Binding-site contacts:
Ligand atom N9 contacts residue PHE117 of chain 1.B at 3.7 Å.
Ligand atom C5 contacts residue PHE117 of chain 1.B at 3.9 Å (hydrophobic).
Ligand atom N4 contacts residue PHE117 of chain 1.B at 3.5 Å.
Ligand atom C14 contacts residue DTT1 of chain 1.J at 4.0 Å.
Ligand atom N12 contacts residue PHE117 of chain 1.B at 3.5 Å.
Ligand atom C17 contacts residue PRO230 of chain 1.B at 4.0 Å (hydrophobic).
Ligand atom C15 contacts residue VAL226 of chain 1.B at 4.0 Å (hydrophobic).
Ligand atom N1 contacts residue PHE117 of chain 1.B at 3.6 Å.
Ligand atom N12 contacts residue NAP1 of chain 1.H at 3.3 Å.
Ligand atom C18 contacts residue PRO230 of chain 1.B at 4.0 Å (hydrophobic).
Ligand atom C8 contacts residue PHE117 of chain 1.B at 3.5 Å (hydrophobic).
Ligand atom C15 contacts residue NAP1 of chain 1.H at 3.8 Å.
Ligand atom C8 contacts residue NAP1 of chain 1.H at 3.9 Å.
Ligand atom N1 contacts residue TYR194 of chain 1.B at 3.4 Å (h-bond).
Ligand atom N11 contacts residue SER115 of chain 1.B at 3.4 Å (h-bond).
Ligand atom N9 contacts residue NAP1 of chain 1.H at 3.6 Å (h-bond).
Ligand atom C5 contacts residue NAP1 of chain 1.H at 3.6 Å.
Ligand atom N7 contacts residue NAP1 of chain 1.H at 4.0 Å.
Ligand atom N7 contacts residue PHE117 of chain 1.B at 3.9 Å.
Ligand atom C17 contacts residue NAP1 of chain 1.H at 4.0 Å.
Ligand atom C2 contacts residue PHE117 of chain 1.B at 3.5 Å (hydrophobic).
Ligand atom C2 contacts residue TYR194 of chain 1.B at 3.4 Å (hydrophobic).
Ligand atom C6 contacts residue PHE117 of chain 1.B at 4.0 Å (hydrophobic).
Ligand atom N11 contacts residue NAP1 of chain 1.H at 3.1 Å (h-bond).
Ligand atom C6 contacts residue NAP1 of chain 1.H at 3.9 Å.
Ligand atom C3 contacts residue NAP1 of chain 1.H at 3.7 Å.
Ligand atom C17 contacts residue LEU228 of chain 1.B at 3.6 Å (hydrophobic).
Ligand atom N12 contacts residue TYR194 of chain 1.B at 2.6 Å (h-bond).
Ligand atom C10 contacts residue NAP1 of chain 1.H at 3.5 Å.
Ligand atom N12 contacts residue ASP181 of chain 1.B at 3.6 Å.
Ligand atom C3 contacts residue PHE117 of chain 1.B at 3.6 Å (hydrophobic).
Ligand atom C2 contacts residue NAP1 of chain 1.H at 3.7 Å.
Ligand atom N4 contacts residue NAP1 of chain 1.H at 3.8 Å.
Ligand atom C14 contacts residue TRP241 of chain 1.B at 4.0 Å (hydrophobic).
Ligand atom C10 contacts residue PHE117 of chain 1.B at 3.5 Å (hydrophobic).
Ligand atom C17 contacts residue SER227 of chain 1.B at 3.7 Å.
Ligand atom N1 contacts residue NAP1 of chain 1.H at 3.0 Å (h-bond).
Ligand atom N11 contacts residue PHE117 of chain 1.B at 3.5 Å.
Ligand atom C13 contacts residue NAP1 of chain 1.H at 4.0 Å.
Ligand atom C17 contacts residue LEU229 of chain 1.B at 3.8 Å (hydrophobic).

Sequence of chain 1.B:
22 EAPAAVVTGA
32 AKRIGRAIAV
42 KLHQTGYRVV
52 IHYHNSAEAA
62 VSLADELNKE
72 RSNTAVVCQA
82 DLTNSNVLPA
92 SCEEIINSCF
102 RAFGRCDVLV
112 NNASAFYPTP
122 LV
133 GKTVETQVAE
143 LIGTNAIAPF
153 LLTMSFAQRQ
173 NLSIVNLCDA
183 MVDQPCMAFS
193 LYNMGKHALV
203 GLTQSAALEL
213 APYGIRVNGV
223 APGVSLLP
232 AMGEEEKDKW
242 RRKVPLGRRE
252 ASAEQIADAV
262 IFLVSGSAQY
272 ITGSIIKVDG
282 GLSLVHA

The small molecule below binds the protein below.
Small molecule (SMILES): CC(C)c1nc2nc(N)nc(N)c2nc1C(C)C